Sequence of chain 1.A:
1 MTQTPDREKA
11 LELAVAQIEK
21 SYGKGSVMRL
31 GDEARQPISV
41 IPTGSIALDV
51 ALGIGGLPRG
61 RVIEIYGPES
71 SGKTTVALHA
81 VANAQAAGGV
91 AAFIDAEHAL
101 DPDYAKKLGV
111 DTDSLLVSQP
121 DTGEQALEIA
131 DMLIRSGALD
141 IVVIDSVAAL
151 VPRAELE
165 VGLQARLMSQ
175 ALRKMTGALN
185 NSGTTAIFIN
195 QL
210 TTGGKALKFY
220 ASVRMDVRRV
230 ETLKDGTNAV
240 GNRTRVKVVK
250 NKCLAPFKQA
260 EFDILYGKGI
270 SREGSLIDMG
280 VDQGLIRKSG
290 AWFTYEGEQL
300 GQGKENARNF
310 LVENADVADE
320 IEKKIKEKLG

Binding-site contacts:
Ligand atom C6 contacts residue TYR104 of chain 1.A at 3.8 Å (hydrophobic).
Ligand atom PB contacts residue SER71 of chain 1.A at 3.7 Å.
Ligand atom PG contacts residue GLU69 of chain 1.A at 3.6 Å.
Ligand atom O3B contacts residue SER71 of chain 1.A at 3.8 Å.
Ligand atom O1B contacts residue THR74 of chain 1.A at 2.5 Å (h-bond).
Ligand atom O3A contacts residue SER71 of chain 1.A at 3.3 Å (h-bond).
Ligand atom PB contacts residue LYS73 of chain 1.A at 3.7 Å.
Ligand atom PB contacts residue SER70 of chain 1.A at 3.8 Å.
Ligand atom O3A contacts residue SER70 of chain 1.A at 3.5 Å.
Ligand atom O2G contacts residue GLU69 of chain 1.A at 2.5 Å (salt-bridge).
Ligand atom PG contacts residue SER70 of chain 1.A at 3.5 Å.
Ligand atom O1A contacts residue LYS73 of chain 1.A at 3.4 Å (salt-bridge).
Ligand atom O1A contacts residue THR74 of chain 1.A at 3.0 Å (h-bond).
Ligand atom O5' contacts residue GLY72 of chain 1.A at 3.5 Å.
Ligand atom O2B contacts residue SER71 of chain 1.A at 3.2 Å (h-bond).
Ligand atom PA contacts residue THR75 of chain 1.A at 3.6 Å.
Ligand atom N7 contacts residue TYR104 of chain 1.A at 3.7 Å.
Ligand atom PB contacts residue THR74 of chain 1.A at 3.8 Å.
Ligand atom N6 contacts residue ASP101 of chain 1.A at 2.7 Å (salt-bridge).
Ligand atom O3A contacts residue LYS73 of chain 1.A at 3.7 Å.
Ligand atom O3B contacts residue SER70 of chain 1.A at 2.7 Å (h-bond).
Ligand atom PA contacts residue GLY72 of chain 1.A at 3.8 Å.
Ligand atom O1A contacts residue THR75 of chain 1.A at 2.6 Å (h-bond).
Ligand atom O2B contacts residue LYS73 of chain 1.A at 2.9 Å (salt-bridge).
Ligand atom O5' contacts residue THR75 of chain 1.A at 3.3 Å (h-bond).
Ligand atom O1A contacts residue GLY72 of chain 1.A at 3.1 Å.
Ligand atom O2G contacts residue GLN195 of chain 1.A at 3.5 Å (h-bond).
Ligand atom O3G contacts residue GLU69 of chain 1.A at 3.7 Å.
Ligand atom O2G contacts residue SER70 of chain 1.A at 3.5 Å (h-bond).
Ligand atom O3' contacts residue TYR265 of chain 1.A at 3.5 Å.
Ligand atom O3A contacts residue GLY72 of chain 1.A at 3.1 Å (h-bond).
Ligand atom C2 contacts residue GLY266 of chain 1.A at 3.4 Å.
Ligand atom N3 contacts residue GLY266 of chain 1.A at 3.4 Å (h-bond).
Ligand atom C2' contacts residue TYR265 of chain 1.A at 3.6 Å (hydrophobic).
Ligand atom O3' contacts residue ARG228 of chain 1.A at 2.9 Å (salt-bridge).
Ligand atom N6 contacts residue TYR104 of chain 1.A at 3.4 Å.
Ligand atom O2B contacts residue GLY72 of chain 1.A at 3.3 Å (h-bond).
Ligand atom PB contacts residue GLY72 of chain 1.A at 3.8 Å.
Ligand atom O3G contacts residue SER70 of chain 1.A at 3.5 Å (h-bond).
Ligand atom O3' contacts residue ASN241 of chain 1.A at 3.1 Å (h-bond).

The small molecule below binds the protein below.
Small molecule (SMILES): Nc1ncnc2c1ncn2[C@H]1C[C@H](O)[C@@H](CO[P](=O)(O)O[P](=O)(O)OP(=O)(O)O)O1